Sequence of chain 3.A:
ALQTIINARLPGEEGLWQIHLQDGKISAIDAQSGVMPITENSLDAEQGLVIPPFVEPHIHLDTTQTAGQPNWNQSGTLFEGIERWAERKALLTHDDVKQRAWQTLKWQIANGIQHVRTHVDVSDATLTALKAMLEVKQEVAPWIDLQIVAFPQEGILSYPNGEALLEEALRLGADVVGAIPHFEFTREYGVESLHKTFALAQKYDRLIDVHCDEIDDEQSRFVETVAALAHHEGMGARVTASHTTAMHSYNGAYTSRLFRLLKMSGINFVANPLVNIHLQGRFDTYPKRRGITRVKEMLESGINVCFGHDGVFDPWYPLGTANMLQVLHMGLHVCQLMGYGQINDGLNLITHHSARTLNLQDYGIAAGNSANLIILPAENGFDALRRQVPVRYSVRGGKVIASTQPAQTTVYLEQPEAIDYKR

Binding-site contacts:
Ligand atom C6 contacts residue TRP323 of chain 3.A at 3.4 Å (hydrophobic).
Ligand atom N3 contacts residue GLU221 of chain 3.A at 2.8 Å (salt-bridge).
Ligand atom F5 contacts residue ASP317 of chain 3.A at 3.1 Å.
Ligand atom N1 contacts residue HIS67 of chain 3.A at 3.9 Å.
Ligand atom N1 contacts residue TRP323 of chain 3.A at 3.8 Å.
Ligand atom C2 contacts residue HIS218 of chain 3.A at 3.5 Å.
Ligand atom N3 contacts residue FE1 of chain 3.B at 3.8 Å.
Ligand atom N3 contacts residue LEU85 of chain 3.A at 3.4 Å.
Ligand atom C5 contacts residue TRP323 of chain 3.A at 3.5 Å (hydrophobic).
Ligand atom O4 contacts residue ASP317 of chain 3.A at 2.8 Å (salt-bridge).
Ligand atom O2 contacts residue LEU85 of chain 3.A at 3.6 Å.
Ligand atom C2 contacts residue LEU85 of chain 3.A at 3.6 Å (hydrophobic).
Ligand atom O2 contacts residue GLN160 of chain 3.A at 3.0 Å (h-bond).
Ligand atom C4 contacts residue ASP317 of chain 3.A at 3.6 Å.
Ligand atom C2 contacts residue GLN160 of chain 3.A at 3.7 Å.
Ligand atom N1 contacts residue PHE158 of chain 3.A at 3.8 Å.
Ligand atom C2 contacts residue GLU221 of chain 3.A at 3.8 Å.
Ligand atom O2 contacts residue ILE187 of chain 3.A at 3.7 Å.
Ligand atom F5 contacts residue HIS67 of chain 3.A at 3.7 Å.
Ligand atom O4 contacts residue HIS218 of chain 3.A at 3.3 Å (h-bond).
Ligand atom C4 contacts residue FE1 of chain 3.B at 3.3 Å.
Ligand atom O2 contacts residue GLU221 of chain 3.A at 3.8 Å.
Ligand atom F5 contacts residue FE1 of chain 3.B at 3.7 Å.
Ligand atom O2 contacts residue HIS218 of chain 3.A at 3.5 Å.
Ligand atom C6 contacts residue FE1 of chain 3.B at 3.8 Å.
Ligand atom N3 contacts residue HIS218 of chain 3.A at 3.5 Å.
Ligand atom O4 contacts residue GLU221 of chain 3.A at 3.8 Å.
Ligand atom O4 contacts residue FE1 of chain 3.B at 2.1 Å.
Ligand atom O4 contacts residue HIS250 of chain 3.A at 2.8 Å (h-bond).
Ligand atom O4 contacts residue HIS65 of chain 3.A at 3.7 Å.
Ligand atom C4 contacts residue GLU221 of chain 3.A at 3.6 Å.
Ligand atom C6 contacts residue GLN160 of chain 3.A at 3.8 Å.
Ligand atom O4 contacts residue HIS67 of chain 3.A at 3.6 Å (h-bond).
Ligand atom C5 contacts residue HIS67 of chain 3.A at 3.6 Å.
Ligand atom C5 contacts residue FE1 of chain 3.B at 3.4 Å.
Ligand atom O2 contacts residue PHE158 of chain 3.A at 3.4 Å.
Ligand atom C6 contacts residue HIS67 of chain 3.A at 3.5 Å.
Ligand atom N1 contacts residue GLN160 of chain 3.A at 2.9 Å (h-bond).
Ligand atom C5 contacts residue ASP317 of chain 3.A at 3.7 Å.
Ligand atom F5 contacts residue TRP323 of chain 3.A at 3.5 Å.

A protein and the small-molecule ligand that binds it are described below.
Small molecule (SMILES): O=C1NC=C(F)[C@H](O)N1